Binding-site contacts:
Ligand atom N16 contacts residue LEU404 of chain 1.D at 3.3 Å (h-bond).
Ligand atom O15 contacts residue ASP376 of chain 1.D at 2.9 Å (salt-bridge).
Ligand atom O17 contacts residue ASP296 of chain 1.D at 3.1 Å (salt-bridge).
Ligand atom C01 contacts residue GLY406 of chain 1.D at 3.5 Å.
Ligand atom C02 contacts residue LEU404 of chain 1.D at 3.2 Å (hydrophobic).
Ligand atom C02 contacts residue GLY406 of chain 1.D at 3.5 Å.
Ligand atom O20 contacts residue LEU404 of chain 1.D at 3.6 Å (h-bond).
Ligand atom C10 contacts residue LEU409 of chain 1.D at 3.7 Å (hydrophobic).
Ligand atom C03 contacts residue GLY406 of chain 1.D at 3.7 Å.
Ligand atom C05 contacts residue GLY406 of chain 1.D at 3.7 Å.
Ligand atom O17 contacts residue ZN1 of chain 1.CA at 2.0 Å.
Ligand atom N26 contacts residue SER471 of chain 1.D at 3.6 Å (h-bond).
Ligand atom C12 contacts residue LEU404 of chain 1.D at 3.1 Å (hydrophobic).
Ligand atom O15 contacts residue ZN1 of chain 1.EA at 2.0 Å.
Ligand atom O15 contacts residue LYS303 of chain 1.D at 2.9 Å (salt-bridge).
Ligand atom C14 contacts residue LEU404 of chain 1.D at 3.7 Å (hydrophobic).
Ligand atom C14 contacts residue ASP376 of chain 1.D at 3.1 Å.
Ligand atom O17 contacts residue ZN1 of chain 1.EA at 2.2 Å.
Ligand atom O15 contacts residue ASP296 of chain 1.D at 2.9 Å (salt-bridge).
Ligand atom N16 contacts residue CO31 of chain 1.DA at 2.6 Å (h-bond).
Ligand atom C03 contacts residue LEU404 of chain 1.D at 3.6 Å (hydrophobic).
Ligand atom C14 contacts residue ASP296 of chain 1.D at 3.8 Å.
Ligand atom O17 contacts residue CO31 of chain 1.DA at 2.8 Å (h-bond).
Ligand atom O20 contacts residue THR405 of chain 1.D at 3.4 Å.
Ligand atom O17 contacts residue GLU378 of chain 1.D at 2.6 Å (salt-bridge).
Ligand atom O17 contacts residue ASP376 of chain 1.D at 3.2 Å (salt-bridge).
Ligand atom C24 contacts residue ASN374 of chain 1.D at 3.6 Å.
Ligand atom N13 contacts residue ASP376 of chain 1.D at 3.7 Å.
Ligand atom C14 contacts residue ZN1 of chain 1.EA at 2.7 Å.
Ligand atom N16 contacts residue ZN1 of chain 1.CA at 2.9 Å.
Ligand atom N16 contacts residue ASP376 of chain 1.D at 3.3 Å (salt-bridge).
Ligand atom N16 contacts residue LYS291 of chain 1.D at 3.4 Å (salt-bridge).
Ligand atom C09 contacts residue ALA494 of chain 1.D at 3.4 Å (hydrophobic).
Ligand atom N08 contacts residue ALA494 of chain 1.D at 3.5 Å (h-bond).
Ligand atom C14 contacts residue ZN1 of chain 1.CA at 3.6 Å.
Ligand atom O15 contacts residue ZN1 of chain 1.CA at 3.7 Å.
Ligand atom O17 contacts residue LYS291 of chain 1.D at 3.0 Å (salt-bridge).
Ligand atom N16 contacts residue ZN1 of chain 1.EA at 2.9 Å.
Ligand atom C06 contacts residue GLY406 of chain 1.D at 3.5 Å.
Ligand atom C09 contacts residue LEU409 of chain 1.D at 3.7 Å (hydrophobic).

This small molecule binds to this protein.
Small molecule (SMILES): Nc1cccc(C(=O)N[C@@H](C(=O)NO)c2ccc(-n3cccn3)cc2)c1

Sequence of chain 1.D:
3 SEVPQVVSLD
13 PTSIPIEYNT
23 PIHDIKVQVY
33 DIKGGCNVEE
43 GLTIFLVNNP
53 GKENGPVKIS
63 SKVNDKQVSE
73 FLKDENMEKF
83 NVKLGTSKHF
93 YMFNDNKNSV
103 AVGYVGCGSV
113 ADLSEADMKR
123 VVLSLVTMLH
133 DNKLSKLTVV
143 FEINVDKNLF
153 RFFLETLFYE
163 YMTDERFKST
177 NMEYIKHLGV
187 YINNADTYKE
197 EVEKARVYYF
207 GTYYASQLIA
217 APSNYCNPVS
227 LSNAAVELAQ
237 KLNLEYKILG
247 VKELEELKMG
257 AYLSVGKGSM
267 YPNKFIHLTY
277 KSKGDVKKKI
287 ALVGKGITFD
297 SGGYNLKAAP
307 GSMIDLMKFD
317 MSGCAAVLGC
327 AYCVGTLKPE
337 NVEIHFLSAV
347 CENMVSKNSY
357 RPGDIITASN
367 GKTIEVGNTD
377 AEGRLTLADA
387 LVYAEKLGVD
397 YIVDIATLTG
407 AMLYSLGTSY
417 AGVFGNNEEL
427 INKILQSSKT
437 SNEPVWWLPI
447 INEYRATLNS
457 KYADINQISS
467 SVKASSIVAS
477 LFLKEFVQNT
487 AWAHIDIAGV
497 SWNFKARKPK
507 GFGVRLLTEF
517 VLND